Sequence of chain 1.A:
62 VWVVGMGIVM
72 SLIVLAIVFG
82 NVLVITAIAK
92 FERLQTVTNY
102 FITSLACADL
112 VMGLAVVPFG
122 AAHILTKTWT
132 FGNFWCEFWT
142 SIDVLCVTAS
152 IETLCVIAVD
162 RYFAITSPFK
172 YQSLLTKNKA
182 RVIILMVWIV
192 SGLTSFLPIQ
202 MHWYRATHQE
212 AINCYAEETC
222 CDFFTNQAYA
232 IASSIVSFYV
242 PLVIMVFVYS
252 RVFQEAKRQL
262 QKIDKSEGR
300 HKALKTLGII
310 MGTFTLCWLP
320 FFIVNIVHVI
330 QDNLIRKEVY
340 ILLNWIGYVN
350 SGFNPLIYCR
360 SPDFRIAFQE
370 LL

Binding-site contacts:
Ligand atom OAK contacts residue SER234 of chain 1.A at 2.9 Å (h-bond).
Ligand atom OAM contacts residue VAL148 of chain 1.A at 4.2 Å.
Ligand atom CAO contacts residue ASN343 of chain 1.A at 3.6 Å.
Ligand atom CAJ contacts residue ASN343 of chain 1.A at 4.0 Å.
Ligand atom OAL contacts residue VAL145 of chain 1.A at 3.8 Å.
Ligand atom CAB contacts residue VAL145 of chain 1.A at 3.7 Å (hydrophobic).
Ligand atom CAG contacts residue PHE224 of chain 1.A at 3.5 Å (hydrophobic).
Ligand atom CAI contacts residue ASN343 of chain 1.A at 4.0 Å.
Ligand atom OAL contacts residue PHE321 of chain 1.A at 4.1 Å.
Ligand atom CAF contacts residue PHE320 of chain 1.A at 3.9 Å (hydrophobic).
Ligand atom CAC contacts residue SER234 of chain 1.A at 4.2 Å.
Ligand atom NAN contacts residue TYR347 of chain 1.A at 3.8 Å.
Ligand atom CAE contacts residue PHE320 of chain 1.A at 4.3 Å (hydrophobic).
Ligand atom CAI contacts residue ASP144 of chain 1.A at 3.3 Å.
Ligand atom CAH contacts residue PHE224 of chain 1.A at 3.5 Å (hydrophobic).
Ligand atom CAJ contacts residue PHE320 of chain 1.A at 3.6 Å (hydrophobic).
Ligand atom NAN contacts residue ASN343 of chain 1.A at 3.0 Å (h-bond).
Ligand atom CAC contacts residue PHE321 of chain 1.A at 4.2 Å (hydrophobic).
Ligand atom CAH contacts residue TYR339 of chain 1.A at 4.3 Å (hydrophobic).
Ligand atom NAN contacts residue ASP144 of chain 1.A at 3.3 Å (salt-bridge).
Ligand atom CAF contacts residue ASP144 of chain 1.A at 4.3 Å.
Ligand atom CAD contacts residue SER234 of chain 1.A at 3.9 Å.
Ligand atom CAC contacts residue VAL145 of chain 1.A at 3.5 Å (hydrophobic).
Ligand atom CAJ contacts residue ASP144 of chain 1.A at 3.4 Å.
Ligand atom CAA contacts residue VAL145 of chain 1.A at 4.2 Å (hydrophobic).
Ligand atom OAL contacts residue SER238 of chain 1.A at 4.2 Å.
Ligand atom CAA contacts residue VAL148 of chain 1.A at 4.0 Å (hydrophobic).
Ligand atom CAO contacts residue PHE224 of chain 1.A at 4.0 Å (hydrophobic).
Ligand atom CAG contacts residue PHE320 of chain 1.A at 4.4 Å (hydrophobic).
Ligand atom CAG contacts residue TYR339 of chain 1.A at 4.4 Å (hydrophobic).
Ligand atom CAO contacts residue ASP144 of chain 1.A at 4.2 Å.
Ligand atom OAM contacts residue ASP144 of chain 1.A at 2.5 Å (salt-bridge).
Ligand atom CAJ contacts residue TYR347 of chain 1.A at 4.3 Å (hydrophobic).
Ligand atom OAM contacts residue TYR347 of chain 1.A at 3.2 Å (h-bond).
Ligand atom OAL contacts residue SER234 of chain 1.A at 3.5 Å.
Ligand atom CAB contacts residue VAL148 of chain 1.A at 3.9 Å (hydrophobic).
Ligand atom CAB contacts residue PHE321 of chain 1.A at 4.2 Å (hydrophobic).
Ligand atom OAM contacts residue ASN343 of chain 1.A at 3.7 Å.
Ligand atom CAD contacts residue VAL145 of chain 1.A at 4.0 Å (hydrophobic).
Ligand atom OAK contacts residue ASN324 of chain 1.A at 4.0 Å.

The small molecule below binds the protein below.
Small molecule (SMILES): CN[C@@H]1CCc2c(ccc(O)c2O)[C@H]1O